The small molecule below binds the protein below.
Small molecule (SMILES): CC(=O)N[C@@H]1[C@@H](O)[C@H](O)[C@@H](CO)O[C@H]1O

Sequence of chain 1.A:
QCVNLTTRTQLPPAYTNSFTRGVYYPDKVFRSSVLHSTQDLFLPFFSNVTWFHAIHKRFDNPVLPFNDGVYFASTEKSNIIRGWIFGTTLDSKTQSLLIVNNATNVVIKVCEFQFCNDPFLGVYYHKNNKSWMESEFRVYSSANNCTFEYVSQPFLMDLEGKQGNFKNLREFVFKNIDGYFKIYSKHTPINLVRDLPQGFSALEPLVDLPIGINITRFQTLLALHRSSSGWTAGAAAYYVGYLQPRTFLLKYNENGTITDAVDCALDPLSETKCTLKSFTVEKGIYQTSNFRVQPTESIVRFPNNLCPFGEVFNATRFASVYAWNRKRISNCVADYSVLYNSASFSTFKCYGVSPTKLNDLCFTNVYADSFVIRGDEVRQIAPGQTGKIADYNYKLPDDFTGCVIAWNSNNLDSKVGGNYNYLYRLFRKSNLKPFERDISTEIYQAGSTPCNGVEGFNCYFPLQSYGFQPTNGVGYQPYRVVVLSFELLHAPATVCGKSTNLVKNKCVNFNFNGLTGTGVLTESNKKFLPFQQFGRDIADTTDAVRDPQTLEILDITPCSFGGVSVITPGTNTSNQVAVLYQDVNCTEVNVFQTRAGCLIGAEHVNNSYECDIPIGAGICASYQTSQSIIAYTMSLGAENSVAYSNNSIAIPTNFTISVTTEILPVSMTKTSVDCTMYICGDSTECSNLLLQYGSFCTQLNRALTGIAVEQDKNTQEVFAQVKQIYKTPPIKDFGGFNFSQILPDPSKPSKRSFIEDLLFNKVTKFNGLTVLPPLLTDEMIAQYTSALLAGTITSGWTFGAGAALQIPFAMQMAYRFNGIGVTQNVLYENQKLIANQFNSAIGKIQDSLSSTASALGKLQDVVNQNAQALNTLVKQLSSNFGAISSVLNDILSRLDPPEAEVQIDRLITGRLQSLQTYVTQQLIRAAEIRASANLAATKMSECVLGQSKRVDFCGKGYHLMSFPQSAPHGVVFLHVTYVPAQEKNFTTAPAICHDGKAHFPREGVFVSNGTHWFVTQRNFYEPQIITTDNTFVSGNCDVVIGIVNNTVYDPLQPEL

Binding-site contacts:
Ligand atom C7 contacts residue ASN17 of chain 1.A at 3.6 Å.
Ligand atom C2 contacts residue ASN48 of chain 1.A at 2.5 Å.
Ligand atom C1 contacts residue ASN48 of chain 1.A at 1.4 Å.
Ligand atom C5 contacts residue ASN48 of chain 1.A at 3.7 Å.
Ligand atom C8 contacts residue ASN48 of chain 1.A at 4.0 Å.
Ligand atom C4 contacts residue ASN48 of chain 1.A at 4.2 Å.
Ligand atom C3 contacts residue ASN48 of chain 1.A at 3.8 Å.
Ligand atom O7 contacts residue ASN17 of chain 1.A at 3.5 Å (h-bond).
Ligand atom C7 contacts residue ASN48 of chain 1.A at 3.2 Å.
Ligand atom C5 contacts residue TYR15 of chain 1.A at 3.7 Å (hydrophobic).
Ligand atom O7 contacts residue ASN48 of chain 1.A at 3.0 Å (h-bond).
Ligand atom C6 contacts residue TYR15 of chain 1.A at 3.6 Å (hydrophobic).
Ligand atom N2 contacts residue ASN48 of chain 1.A at 2.9 Å (h-bond).
Ligand atom O6 contacts residue TYR15 of chain 1.A at 3.2 Å.
Ligand atom C1 contacts residue TYR15 of chain 1.A at 4.0 Å (hydrophobic).
Ligand atom C8 contacts residue ASN17 of chain 1.A at 3.3 Å.
Ligand atom O5 contacts residue TYR15 of chain 1.A at 3.3 Å.
Ligand atom O5 contacts residue ASN48 of chain 1.A at 2.4 Å (h-bond).
Ligand atom C8 contacts residue PHE46 of chain 1.A at 3.5 Å (hydrophobic).